The protein below binds the small molecule below.
Small molecule (SMILES): NC[C@@H]1O[C@H](O[C@H]2[C@@H](O)[C@H](O[C@@H]3[C@@H](O)[C@H](N)C[C@H](N)[C@H]3O[C@H]3O[C@H](CO)[C@@H](O)[C@H](O)[C@H]3N)O[C@@H]2CO)[C@H](N)[C@@H](O)[C@@H]1O

Sequence of chain 1.L:
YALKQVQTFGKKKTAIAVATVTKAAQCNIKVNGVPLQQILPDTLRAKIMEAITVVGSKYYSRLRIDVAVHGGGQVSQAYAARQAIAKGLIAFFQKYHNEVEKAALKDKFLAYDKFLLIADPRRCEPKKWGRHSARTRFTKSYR

Binding-site contacts:
Ligand atom C51 contacts residue ARG141 of chain 1.L at 4.1 Å.
Ligand atom O61 contacts residue ARG141 of chain 1.L at 3.5 Å (salt-bridge).
Ligand atom O41 contacts residue ARG141 of chain 1.L at 3.0 Å (salt-bridge).
Ligand atom C41 contacts residue ARG141 of chain 1.L at 3.9 Å.
Ligand atom C61 contacts residue ARG141 of chain 1.L at 4.1 Å.